Sequence of chain 1.A:
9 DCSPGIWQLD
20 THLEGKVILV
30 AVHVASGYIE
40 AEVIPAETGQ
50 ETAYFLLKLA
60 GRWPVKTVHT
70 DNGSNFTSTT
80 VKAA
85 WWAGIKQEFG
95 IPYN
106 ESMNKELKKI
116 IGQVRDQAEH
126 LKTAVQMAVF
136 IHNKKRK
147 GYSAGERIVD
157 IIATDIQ

Sequence of chain 2.A:
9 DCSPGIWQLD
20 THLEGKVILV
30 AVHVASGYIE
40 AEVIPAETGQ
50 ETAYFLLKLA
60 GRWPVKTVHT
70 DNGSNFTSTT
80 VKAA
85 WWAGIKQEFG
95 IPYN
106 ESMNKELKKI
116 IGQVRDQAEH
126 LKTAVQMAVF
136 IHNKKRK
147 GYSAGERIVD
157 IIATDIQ

This protein binds this small molecule.
Small molecule (SMILES): O=C(O)Cc1c(-c2ccccc2)c2cc(Cl)ccc2[nH]c1=O

Binding-site contacts:
Ligand atom C17 contacts residue HIS125 of chain 1.A at 3.8 Å.
Ligand atom C14 contacts residue P031 of chain 1.F at 3.8 Å.
Ligand atom C9 contacts residue MET132 of chain 1.A at 3.6 Å (hydrophobic).
Ligand atom C13 contacts residue P031 of chain 1.F at 4.0 Å.
Ligand atom C17 contacts residue ALA123 of chain 1.A at 4.0 Å (hydrophobic).
Ligand atom C1 contacts residue THR79 of chain 2.A at 3.9 Å.
Ligand atom C10 contacts residue MET132 of chain 1.A at 3.4 Å (hydrophobic).
Ligand atom CL contacts residue P031 of chain 1.F at 4.0 Å.
Ligand atom C5 contacts residue THR79 of chain 2.A at 4.0 Å.
Ligand atom C9 contacts residue GLN122 of chain 1.A at 3.4 Å.
Ligand atom C2 contacts residue THR128 of chain 1.A at 3.3 Å.
Ligand atom C15 contacts residue THR78 of chain 2.A at 3.5 Å.
Ligand atom C6 contacts residue THR79 of chain 2.A at 3.4 Å.
Ligand atom O2 contacts residue HIS125 of chain 1.A at 4.0 Å.
Ligand atom O1 contacts residue HIS125 of chain 1.A at 3.7 Å.
Ligand atom O2 contacts residue ALA123 of chain 1.A at 3.8 Å.
Ligand atom C12 contacts residue ALA82 of chain 2.A at 3.8 Å (hydrophobic).
Ligand atom C8 contacts residue P031 of chain 1.F at 4.0 Å.
Ligand atom O3 contacts residue ALA123 of chain 1.A at 3.9 Å.
Ligand atom O3 contacts residue HIS125 of chain 1.A at 2.9 Å (h-bond).
Ligand atom C13 contacts residue ALA82 of chain 2.A at 3.6 Å (hydrophobic).
Ligand atom C17 contacts residue GLU124 of chain 1.A at 3.7 Å.
Ligand atom O3 contacts residue GLU124 of chain 1.A at 3.7 Å.
Ligand atom C15 contacts residue THR79 of chain 2.A at 4.2 Å.
Ligand atom CL contacts residue THR78 of chain 2.A at 3.2 Å.
Ligand atom C16 contacts residue THR79 of chain 2.A at 3.5 Å.
Ligand atom C7 contacts residue THR79 of chain 2.A at 3.9 Å.
Ligand atom O3 contacts residue THR128 of chain 1.A at 2.6 Å (h-bond).
Ligand atom C15 contacts residue P031 of chain 1.F at 3.8 Å.
Ligand atom C3 contacts residue THR79 of chain 2.A at 4.0 Å.
Ligand atom C8 contacts residue GLN122 of chain 1.A at 3.9 Å.
Ligand atom CL contacts residue ALA82 of chain 2.A at 3.7 Å.
Ligand atom C14 contacts residue ALA82 of chain 2.A at 4.0 Å (hydrophobic).
Ligand atom C17 contacts residue THR128 of chain 1.A at 3.2 Å.
Ligand atom N contacts residue THR79 of chain 2.A at 3.5 Å (h-bond).
Ligand atom O2 contacts residue GLU124 of chain 1.A at 3.0 Å (salt-bridge).
Ligand atom C12 contacts residue THR79 of chain 2.A at 4.0 Å.
Ligand atom C11 contacts residue ALA83 of chain 2.A at 3.6 Å (hydrophobic).
Ligand atom C14 contacts residue THR78 of chain 2.A at 3.7 Å.
Ligand atom C11 contacts residue ALA82 of chain 2.A at 3.8 Å (hydrophobic).